Binding-site contacts:
Ligand atom O5 contacts residue ASN555 of chain 1.B at 2.3 Å (h-bond).
Ligand atom C2 contacts residue ASN555 of chain 1.B at 2.5 Å.
Ligand atom C8 contacts residue THR545 of chain 1.B at 3.6 Å.
Ligand atom C4 contacts residue ASN555 of chain 1.B at 4.2 Å.
Ligand atom O7 contacts residue ASN555 of chain 1.B at 3.9 Å.
Ligand atom N2 contacts residue ASN555 of chain 1.B at 3.1 Å (h-bond).
Ligand atom C7 contacts residue ASN555 of chain 1.B at 3.7 Å.
Ligand atom C1 contacts residue ASN555 of chain 1.B at 1.4 Å.
Ligand atom C5 contacts residue ASN555 of chain 1.B at 3.6 Å.
Ligand atom C3 contacts residue ASN555 of chain 1.B at 3.9 Å.
Ligand atom O7 contacts residue THR545 of chain 1.B at 3.8 Å.
Ligand atom C7 contacts residue THR545 of chain 1.B at 4.3 Å.
Ligand atom O6 contacts residue LYS551 of chain 1.B at 3.9 Å.

Sequence of chain 1.B:
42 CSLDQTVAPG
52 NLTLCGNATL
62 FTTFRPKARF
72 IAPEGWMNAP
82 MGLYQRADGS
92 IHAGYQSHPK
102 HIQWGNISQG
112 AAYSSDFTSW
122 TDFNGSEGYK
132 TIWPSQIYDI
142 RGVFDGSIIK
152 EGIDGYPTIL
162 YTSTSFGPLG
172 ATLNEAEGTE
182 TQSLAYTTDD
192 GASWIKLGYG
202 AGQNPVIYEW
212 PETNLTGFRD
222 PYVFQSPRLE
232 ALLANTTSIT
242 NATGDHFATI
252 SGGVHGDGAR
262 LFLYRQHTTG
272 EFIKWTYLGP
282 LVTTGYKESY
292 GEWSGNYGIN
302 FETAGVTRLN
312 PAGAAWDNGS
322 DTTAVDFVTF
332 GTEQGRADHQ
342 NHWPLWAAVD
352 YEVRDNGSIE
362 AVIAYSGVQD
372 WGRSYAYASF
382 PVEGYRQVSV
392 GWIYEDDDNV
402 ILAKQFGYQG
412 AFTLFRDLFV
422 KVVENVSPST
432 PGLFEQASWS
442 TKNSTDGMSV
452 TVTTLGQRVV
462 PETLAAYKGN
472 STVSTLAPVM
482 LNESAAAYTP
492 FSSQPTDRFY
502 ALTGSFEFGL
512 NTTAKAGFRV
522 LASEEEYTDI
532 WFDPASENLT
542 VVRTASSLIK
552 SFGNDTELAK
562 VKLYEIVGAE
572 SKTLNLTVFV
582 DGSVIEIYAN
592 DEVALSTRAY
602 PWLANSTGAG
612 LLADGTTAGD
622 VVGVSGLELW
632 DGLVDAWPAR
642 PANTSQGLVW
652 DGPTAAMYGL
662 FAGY

The protein below binds the small molecule below.
Small molecule (SMILES): CC(=O)N[C@@H]1[C@@H](O)[C@H](O)[C@@H](CO)O[C@H]1O